Binding-site contacts:
Ligand atom NE contacts residue GLU282 of chain 1.A at 2.9 Å (salt-bridge).
Ligand atom O contacts residue LYS121 of chain 2.A at 3.0 Å (salt-bridge).
Ligand atom CG contacts residue PRO281 of chain 1.A at 3.8 Å (hydrophobic).
Ligand atom CD contacts residue GLU282 of chain 1.A at 3.2 Å.
Ligand atom CG contacts residue GLU293 of chain 2.A at 3.5 Å.
Ligand atom C contacts residue GLU293 of chain 2.A at 3.4 Å.
Ligand atom N contacts residue GLU293 of chain 2.A at 3.4 Å (salt-bridge).
Ligand atom NE2 contacts residue ILE135 of chain 2.A at 3.8 Å.
Ligand atom CD2 contacts residue ILE117 of chain 2.A at 3.7 Å (hydrophobic).
Ligand atom CA contacts residue GLU293 of chain 2.A at 3.7 Å.
Ligand atom CB contacts residue GLU293 of chain 2.A at 3.5 Å.
Ligand atom CG2 contacts residue LEU290 of chain 2.A at 3.8 Å (hydrophobic).
Ligand atom NE2 contacts residue GLU298 of chain 2.A at 3.4 Å (salt-bridge).
Ligand atom CB contacts residue GLU293 of chain 2.A at 3.4 Å.
Ligand atom CD1 contacts residue GLU293 of chain 2.A at 3.7 Å.
Ligand atom O contacts residue GLU293 of chain 2.A at 3.4 Å (salt-bridge).
Ligand atom CD1 contacts residue PRO289 of chain 2.A at 3.7 Å (hydrophobic).
Ligand atom CD1 contacts residue ILE117 of chain 2.A at 3.7 Å (hydrophobic).
Ligand atom CG contacts residue GLU293 of chain 2.A at 3.5 Å.
Ligand atom CE1 contacts residue GLU298 of chain 2.A at 3.6 Å.
Ligand atom N contacts residue GLU293 of chain 2.A at 3.1 Å (salt-bridge).
Ligand atom CD1 contacts residue MET285 of chain 1.A at 3.9 Å (hydrophobic).
Ligand atom CD1 contacts residue LEU290 of chain 2.A at 3.9 Å (hydrophobic).
Ligand atom O contacts residue ARG127 of chain 2.A at 3.9 Å.
Ligand atom CG1 contacts residue GLU293 of chain 2.A at 3.4 Å.
Ligand atom CA contacts residue GLU293 of chain 2.A at 3.5 Å.
Ligand atom CE1 contacts residue VAL299 of chain 2.A at 3.9 Å (hydrophobic).
Ligand atom ND1 contacts residue ILE135 of chain 2.A at 3.6 Å.
Ligand atom CE1 contacts residue ILE135 of chain 2.A at 3.7 Å (hydrophobic).
Ligand atom CD1 contacts residue ILE135 of chain 2.A at 3.9 Å (hydrophobic).
Ligand atom CD1 contacts residue GLU293 of chain 2.A at 3.8 Å.
Ligand atom CB contacts residue PRO281 of chain 1.A at 3.7 Å (hydrophobic).
Ligand atom CE1 contacts residue LYS139 of chain 2.A at 3.9 Å.
Ligand atom NE2 contacts residue LYS139 of chain 2.A at 3.0 Å (salt-bridge).
Ligand atom CD2 contacts residue GLN134 of chain 2.A at 3.8 Å.
Ligand atom CG contacts residue GLU282 of chain 1.A at 3.6 Å.
Ligand atom CA contacts residue GLU293 of chain 2.A at 3.7 Å.
Ligand atom C contacts residue GLU293 of chain 2.A at 3.7 Å.
Ligand atom N contacts residue GLU293 of chain 2.A at 2.8 Å (salt-bridge).
Ligand atom CD1 contacts residue VAL294 of chain 2.A at 3.8 Å (hydrophobic).

Sequence of chain 1.A:
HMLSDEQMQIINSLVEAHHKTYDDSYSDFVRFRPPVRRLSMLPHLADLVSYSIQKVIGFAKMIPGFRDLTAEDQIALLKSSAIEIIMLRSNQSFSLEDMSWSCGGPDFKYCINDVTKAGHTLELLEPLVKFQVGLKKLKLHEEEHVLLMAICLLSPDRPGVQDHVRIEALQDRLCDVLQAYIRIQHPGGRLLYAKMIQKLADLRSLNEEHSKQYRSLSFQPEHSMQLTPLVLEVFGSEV

A small-molecule ligand and the protein it binds are described below.
Small molecule (SMILES): CC[C@H](C)[C@H](NC(=O)[C@H](CCCCN)NC(=O)[C@@H](N)CC1=NC=NC1)C(=O)N[C@@H](CC(C)C)C(=O)N[C@@H](Cc1cnc[nH]1)C(=O)N[C@@H](CCCN=C(N)N)C(=O)N[C@@H](CC(C)C)C(=O)N[C@@H](CC(C)C)C(=O)N[C@@H](C)C=O

Sequence of chain 2.A:
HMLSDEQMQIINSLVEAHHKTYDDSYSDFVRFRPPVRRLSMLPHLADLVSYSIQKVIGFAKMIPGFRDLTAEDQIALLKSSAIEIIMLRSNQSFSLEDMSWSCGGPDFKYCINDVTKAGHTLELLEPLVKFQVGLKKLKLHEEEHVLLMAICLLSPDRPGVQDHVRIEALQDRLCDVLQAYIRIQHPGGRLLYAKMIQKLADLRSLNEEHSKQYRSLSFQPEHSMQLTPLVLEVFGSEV